Binding-site contacts:
Ligand atom O15 contacts residue AGS1 of chain 1.R at 3.4 Å.
Ligand atom C8 contacts residue GLY673 of chain 1.E at 3.9 Å.
Ligand atom N1 contacts residue AGS1 of chain 1.R at 2.4 Å (h-bond).
Ligand atom C8 contacts residue VAL725 of chain 1.D at 3.6 Å (hydrophobic).
Ligand atom O15 contacts residue LEU565 of chain 1.D at 3.2 Å.
Ligand atom O16 contacts residue LYS695 of chain 1.D at 4.2 Å.
Ligand atom C15 contacts residue VAL513 of chain 1.D at 4.4 Å (hydrophobic).
Ligand atom C12 contacts residue AGS1 of chain 1.R at 3.1 Å.
Ligand atom S1 contacts residue GLY673 of chain 1.E at 3.5 Å.
Ligand atom O16 contacts residue AGS1 of chain 1.R at 2.8 Å (h-bond).
Ligand atom O16 contacts residue LEU565 of chain 1.D at 3.4 Å.
Ligand atom C13 contacts residue AGS1 of chain 1.R at 2.5 Å.
Ligand atom S15 contacts residue AGS1 of chain 1.R at 3.1 Å (h-bond).
Ligand atom C2 contacts residue AGS1 of chain 1.R at 3.1 Å.
Ligand atom C14 contacts residue AGS1 of chain 1.R at 2.9 Å.
Ligand atom C7 contacts residue GLN729 of chain 1.D at 4.2 Å.
Ligand atom C7 contacts residue AGS1 of chain 1.R at 4.1 Å.
Ligand atom S15 contacts residue LEU565 of chain 1.D at 4.1 Å.
Ligand atom O1 contacts residue AGS1 of chain 1.R at 2.2 Å (h-bond).
Ligand atom S1 contacts residue AGS1 of chain 1.R at 4.0 Å.
Ligand atom C7 contacts residue VAL725 of chain 1.D at 3.9 Å (hydrophobic).
Ligand atom C8 contacts residue GLN729 of chain 1.D at 3.7 Å.
Ligand atom C12 contacts residue VAL725 of chain 1.D at 3.5 Å (hydrophobic).
Ligand atom N2 contacts residue AGS1 of chain 1.R at 3.1 Å (h-bond).
Ligand atom C7 contacts residue GLY673 of chain 1.E at 4.2 Å.
Ligand atom B1 contacts residue AGS1 of chain 1.R at 1.5 Å.

This protein binds this small molecule.
Small molecule (SMILES): CCCS(=O)(=O)N1N=Cc2sc(C)cc2B1O

Sequence of chain 1.E:
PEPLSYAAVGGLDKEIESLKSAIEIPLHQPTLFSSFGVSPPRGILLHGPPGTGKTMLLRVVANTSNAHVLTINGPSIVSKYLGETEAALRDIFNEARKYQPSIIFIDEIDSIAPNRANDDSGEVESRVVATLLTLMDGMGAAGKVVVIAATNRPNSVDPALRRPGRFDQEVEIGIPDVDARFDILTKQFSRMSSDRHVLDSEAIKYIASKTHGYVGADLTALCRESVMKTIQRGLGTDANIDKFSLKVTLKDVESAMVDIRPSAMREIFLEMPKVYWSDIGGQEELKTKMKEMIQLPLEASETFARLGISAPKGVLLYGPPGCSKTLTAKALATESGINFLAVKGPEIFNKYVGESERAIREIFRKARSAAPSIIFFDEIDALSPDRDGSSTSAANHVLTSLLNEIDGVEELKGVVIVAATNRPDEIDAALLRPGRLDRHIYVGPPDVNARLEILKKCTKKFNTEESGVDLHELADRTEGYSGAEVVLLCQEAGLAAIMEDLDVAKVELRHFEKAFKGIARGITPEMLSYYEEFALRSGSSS

Sequence of chain 1.D:
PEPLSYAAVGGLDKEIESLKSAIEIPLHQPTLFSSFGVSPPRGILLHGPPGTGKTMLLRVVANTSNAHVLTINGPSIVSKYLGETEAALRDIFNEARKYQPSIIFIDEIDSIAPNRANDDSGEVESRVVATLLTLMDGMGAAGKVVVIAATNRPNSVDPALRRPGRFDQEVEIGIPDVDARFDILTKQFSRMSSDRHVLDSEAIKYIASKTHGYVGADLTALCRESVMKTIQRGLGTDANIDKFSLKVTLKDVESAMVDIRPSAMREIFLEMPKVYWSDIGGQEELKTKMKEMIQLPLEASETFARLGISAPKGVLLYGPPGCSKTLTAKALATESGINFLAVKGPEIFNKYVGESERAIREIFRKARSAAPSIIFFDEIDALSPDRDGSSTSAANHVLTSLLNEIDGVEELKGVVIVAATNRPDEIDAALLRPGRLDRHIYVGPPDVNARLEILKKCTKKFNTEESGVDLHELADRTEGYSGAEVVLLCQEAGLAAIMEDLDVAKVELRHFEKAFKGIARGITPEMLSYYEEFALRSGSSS